Sequence of chain 1.A:
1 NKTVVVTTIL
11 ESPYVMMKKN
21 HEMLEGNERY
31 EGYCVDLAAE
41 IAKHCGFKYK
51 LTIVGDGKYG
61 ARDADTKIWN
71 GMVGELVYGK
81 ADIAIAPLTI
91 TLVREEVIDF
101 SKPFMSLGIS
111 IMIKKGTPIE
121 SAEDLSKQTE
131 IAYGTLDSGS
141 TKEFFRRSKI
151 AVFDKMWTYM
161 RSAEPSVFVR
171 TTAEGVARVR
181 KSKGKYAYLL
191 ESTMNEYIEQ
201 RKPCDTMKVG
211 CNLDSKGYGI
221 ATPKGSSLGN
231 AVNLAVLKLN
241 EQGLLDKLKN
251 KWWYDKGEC

A small-molecule ligand and the protein it binds are described below.
Small molecule (SMILES): N[C@@H](CCC(=O)O)C(=O)O

Binding-site contacts:
Ligand atom CA contacts residue THR89 of chain 1.A at 3.5 Å.
Ligand atom O contacts residue TYR59 of chain 1.A at 3.4 Å.
Ligand atom CG contacts residue LEU136 of chain 1.A at 4.2 Å (hydrophobic).
Ligand atom C contacts residue THR89 of chain 1.A at 3.8 Å.
Ligand atom O contacts residue SER140 of chain 1.A at 2.8 Å (h-bond).
Ligand atom N contacts residue THR89 of chain 1.A at 2.9 Å (h-bond).
Ligand atom CA contacts residue GLU191 of chain 1.A at 3.4 Å.
Ligand atom O contacts residue GLY139 of chain 1.A at 3.2 Å.
Ligand atom OXT contacts residue TYR59 of chain 1.A at 3.5 Å.
Ligand atom OE2 contacts residue SER140 of chain 1.A at 3.5 Å (h-bond).
Ligand atom CD contacts residue LEU136 of chain 1.A at 4.3 Å (hydrophobic).
Ligand atom OE1 contacts residue LEU190 of chain 1.A at 4.2 Å.
Ligand atom OXT contacts residue PRO87 of chain 1.A at 3.7 Å.
Ligand atom O contacts residue ARG94 of chain 1.A at 2.6 Å (salt-bridge).
Ligand atom OXT contacts residue THR89 of chain 1.A at 3.0 Å (h-bond).
Ligand atom N contacts residue TYR218 of chain 1.A at 3.7 Å.
Ligand atom CA contacts residue TYR59 of chain 1.A at 4.0 Å (hydrophobic).
Ligand atom C contacts residue SER140 of chain 1.A at 3.3 Å.
Ligand atom CA contacts residue PRO87 of chain 1.A at 4.2 Å (hydrophobic).
Ligand atom OXT contacts residue ARG94 of chain 1.A at 2.7 Å (salt-bridge).
Ligand atom CB contacts residue LEU136 of chain 1.A at 4.2 Å (hydrophobic).
Ligand atom N contacts residue GLU191 of chain 1.A at 2.8 Å (salt-bridge).
Ligand atom C contacts residue TYR59 of chain 1.A at 3.6 Å (hydrophobic).
Ligand atom N contacts residue PRO87 of chain 1.A at 3.1 Å (h-bond).
Ligand atom CA contacts residue SER140 of chain 1.A at 3.2 Å.
Ligand atom OXT contacts residue LEU88 of chain 1.A at 3.5 Å.
Ligand atom OE1 contacts residue GLU191 of chain 1.A at 3.9 Å.
Ligand atom OE2 contacts residue THR141 of chain 1.A at 3.1 Å (h-bond).
Ligand atom OE1 contacts residue THR141 of chain 1.A at 2.7 Å (h-bond).
Ligand atom CB contacts residue TYR59 of chain 1.A at 3.5 Å (hydrophobic).
Ligand atom CG contacts residue GLU191 of chain 1.A at 3.5 Å.
Ligand atom CD contacts residue GLU191 of chain 1.A at 4.0 Å.
Ligand atom OE2 contacts residue GLY139 of chain 1.A at 3.7 Å.
Ligand atom N contacts residue SER140 of chain 1.A at 4.0 Å.
Ligand atom CD contacts residue THR141 of chain 1.A at 3.2 Å.
Ligand atom CB contacts residue GLU191 of chain 1.A at 4.1 Å.
Ligand atom N contacts residue TYR59 of chain 1.A at 4.2 Å.
Ligand atom OXT contacts residue SER140 of chain 1.A at 3.9 Å.
Ligand atom OE2 contacts residue LEU136 of chain 1.A at 4.2 Å.
Ligand atom C contacts residue ARG94 of chain 1.A at 3.2 Å.